Sequence of chain 48.A:
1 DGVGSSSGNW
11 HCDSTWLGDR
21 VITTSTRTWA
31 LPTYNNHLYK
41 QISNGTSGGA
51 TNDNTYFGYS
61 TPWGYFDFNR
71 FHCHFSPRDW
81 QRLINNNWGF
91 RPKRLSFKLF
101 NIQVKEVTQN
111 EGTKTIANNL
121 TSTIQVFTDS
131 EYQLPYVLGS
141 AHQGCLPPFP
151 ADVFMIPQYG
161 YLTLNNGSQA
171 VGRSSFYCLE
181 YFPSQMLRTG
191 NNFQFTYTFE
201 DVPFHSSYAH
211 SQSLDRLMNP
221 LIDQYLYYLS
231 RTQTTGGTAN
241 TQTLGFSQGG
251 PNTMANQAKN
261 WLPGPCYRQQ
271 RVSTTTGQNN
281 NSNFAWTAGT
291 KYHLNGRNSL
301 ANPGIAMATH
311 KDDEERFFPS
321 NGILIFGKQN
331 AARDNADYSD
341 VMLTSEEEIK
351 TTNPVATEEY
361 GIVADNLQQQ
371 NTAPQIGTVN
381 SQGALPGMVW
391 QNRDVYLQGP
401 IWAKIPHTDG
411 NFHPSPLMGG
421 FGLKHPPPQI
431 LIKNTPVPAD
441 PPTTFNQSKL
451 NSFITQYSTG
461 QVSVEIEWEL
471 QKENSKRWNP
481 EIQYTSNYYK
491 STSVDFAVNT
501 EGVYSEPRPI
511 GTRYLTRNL

Sequence of chain 36.A:
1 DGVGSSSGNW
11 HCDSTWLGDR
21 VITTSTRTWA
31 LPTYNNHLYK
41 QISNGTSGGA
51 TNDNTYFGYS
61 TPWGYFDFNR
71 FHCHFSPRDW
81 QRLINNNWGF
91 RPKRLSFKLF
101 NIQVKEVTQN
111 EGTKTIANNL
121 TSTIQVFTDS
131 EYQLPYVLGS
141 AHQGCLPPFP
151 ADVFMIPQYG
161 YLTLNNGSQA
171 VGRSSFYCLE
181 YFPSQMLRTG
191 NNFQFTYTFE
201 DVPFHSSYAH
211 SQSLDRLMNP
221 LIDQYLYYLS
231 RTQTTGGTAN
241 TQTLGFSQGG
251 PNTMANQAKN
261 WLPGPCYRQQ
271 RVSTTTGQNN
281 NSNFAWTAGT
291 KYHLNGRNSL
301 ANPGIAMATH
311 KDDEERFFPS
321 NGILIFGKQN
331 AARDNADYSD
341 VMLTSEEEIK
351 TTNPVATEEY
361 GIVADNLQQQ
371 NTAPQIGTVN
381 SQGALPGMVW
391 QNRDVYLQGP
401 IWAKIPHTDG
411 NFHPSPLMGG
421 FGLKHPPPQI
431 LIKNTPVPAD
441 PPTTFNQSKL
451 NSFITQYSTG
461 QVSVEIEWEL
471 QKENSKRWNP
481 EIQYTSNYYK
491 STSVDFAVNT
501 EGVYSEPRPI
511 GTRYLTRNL

Binding-site contacts:
Ligand atom N6 contacts residue SER415 of chain 48.A at 3.6 Å.
Ligand atom C5 contacts residue VAL202 of chain 48.A at 3.6 Å (hydrophobic).
Ligand atom N7 contacts residue HIS413 of chain 48.A at 4.1 Å.
Ligand atom N1 contacts residue PRO203 of chain 48.A at 3.8 Å.
Ligand atom C6 contacts residue VAL202 of chain 48.A at 4.2 Å (hydrophobic).
Ligand atom C6 contacts residue PRO203 of chain 48.A at 4.0 Å (hydrophobic).
Ligand atom C5 contacts residue PRO203 of chain 48.A at 3.9 Å (hydrophobic).
Ligand atom C8 contacts residue HIS413 of chain 48.A at 3.8 Å.
Ligand atom C2 contacts residue PRO203 of chain 48.A at 3.9 Å (hydrophobic).
Ligand atom C5 contacts residue PRO203 of chain 48.A at 4.0 Å (hydrophobic).
Ligand atom N1 contacts residue GLY422 of chain 48.A at 3.0 Å (h-bond).
Ligand atom N3 contacts residue PRO414 of chain 48.A at 4.2 Å.
Ligand atom C5 contacts residue ASP201 of chain 48.A at 4.1 Å.
Ligand atom OP2 contacts residue ASP409 of chain 36.A at 3.2 Å (salt-bridge).
Ligand atom C6 contacts residue PRO203 of chain 48.A at 4.0 Å (hydrophobic).
Ligand atom C4 contacts residue VAL202 of chain 48.A at 3.7 Å (hydrophobic).
Ligand atom N3 contacts residue ASP201 of chain 48.A at 4.1 Å.
Ligand atom C2' contacts residue HIS413 of chain 48.A at 3.8 Å.
Ligand atom N7 contacts residue ASN392 of chain 48.A at 4.2 Å.
Ligand atom C4 contacts residue PRO203 of chain 48.A at 4.1 Å (hydrophobic).
Ligand atom N7 contacts residue SER415 of chain 48.A at 4.0 Å.
Ligand atom C2 contacts residue GLY422 of chain 48.A at 3.3 Å.
Ligand atom C2 contacts residue VAL202 of chain 48.A at 4.2 Å (hydrophobic).
Ligand atom N1 contacts residue VAL202 of chain 48.A at 3.6 Å.
Ligand atom N1 contacts residue PRO203 of chain 48.A at 4.2 Å.
Ligand atom N4 contacts residue VAL202 of chain 48.A at 2.9 Å (h-bond).
Ligand atom C5 contacts residue ARG91 of chain 48.A at 4.1 Å.
Ligand atom N4 contacts residue ASP201 of chain 48.A at 2.5 Å.
Ligand atom N6 contacts residue GLY420 of chain 48.A at 3.7 Å.
Ligand atom N6 contacts residue PHE421 of chain 48.A at 3.9 Å.
Ligand atom C2' contacts residue PRO414 of chain 48.A at 3.8 Å (hydrophobic).
Ligand atom C5 contacts residue SER415 of chain 48.A at 4.1 Å.
Ligand atom N7 contacts residue PRO203 of chain 48.A at 4.2 Å.
Ligand atom C6 contacts residue SER415 of chain 48.A at 4.1 Å.
Ligand atom N6 contacts residue GLY422 of chain 48.A at 3.4 Å (h-bond).
Ligand atom C4 contacts residue PRO203 of chain 48.A at 4.2 Å (hydrophobic).
Ligand atom C4 contacts residue ASP201 of chain 48.A at 3.7 Å.
Ligand atom C1' contacts residue PRO203 of chain 48.A at 4.1 Å (hydrophobic).
Ligand atom C2' contacts residue PRO203 of chain 48.A at 3.3 Å (hydrophobic).
Ligand atom C6 contacts residue GLY422 of chain 48.A at 3.8 Å.

The protein below binds the small molecule below.
Small molecule (SMILES): Nc1ccn([C@H]2C[C@H](O[P](=O)(O)OC[C@H]3O[C@@H](n4cnc5c(N)ncnc54)C[C@@H]3O)[C@@H](COP(=O)(O)O)O2)c(=O)n1